The small molecule below binds the protein below.
Small molecule (SMILES): O=S1CCCC1

Binding-site contacts:
Ligand atom C3 contacts residue MET95 of chain 2.A at 3.7 Å (hydrophobic).
Ligand atom O contacts residue VAL47 of chain 2.A at 4.5 Å.
Ligand atom S contacts residue LEU56 of chain 2.A at 4.1 Å.
Ligand atom C2 contacts residue MET95 of chain 2.A at 3.7 Å (hydrophobic).
Ligand atom C2 contacts residue TRP97 of chain 2.A at 4.3 Å (hydrophobic).
Ligand atom O contacts residue GLY48 of chain 2.A at 3.4 Å.
Ligand atom C contacts residue VAL61 of chain 2.A at 4.0 Å (hydrophobic).
Ligand atom C contacts residue PRO58 of chain 2.A at 4.1 Å (hydrophobic).
Ligand atom C contacts residue LYS57 of chain 2.A at 4.3 Å.
Ligand atom O contacts residue THR49 of chain 2.A at 2.8 Å (h-bond).
Ligand atom C1 contacts residue ILE69 of chain 2.A at 4.1 Å (hydrophobic).
Ligand atom S contacts residue THR49 of chain 2.A at 3.3 Å (h-bond).
Ligand atom C3 contacts residue GLY48 of chain 2.A at 4.3 Å.
Ligand atom C2 contacts residue PRO58 of chain 2.A at 4.3 Å (hydrophobic).
Ligand atom C3 contacts residue ILE69 of chain 2.A at 4.4 Å (hydrophobic).
Ligand atom C3 contacts residue THR49 of chain 2.A at 3.3 Å.
Ligand atom C1 contacts residue PRO58 of chain 2.A at 4.1 Å (hydrophobic).
Ligand atom C2 contacts residue ILE69 of chain 2.A at 3.7 Å (hydrophobic).
Ligand atom C1 contacts residue VAL61 of chain 2.A at 4.0 Å (hydrophobic).
Ligand atom C contacts residue LEU56 of chain 2.A at 3.2 Å (hydrophobic).

Sequence of chain 2.A:
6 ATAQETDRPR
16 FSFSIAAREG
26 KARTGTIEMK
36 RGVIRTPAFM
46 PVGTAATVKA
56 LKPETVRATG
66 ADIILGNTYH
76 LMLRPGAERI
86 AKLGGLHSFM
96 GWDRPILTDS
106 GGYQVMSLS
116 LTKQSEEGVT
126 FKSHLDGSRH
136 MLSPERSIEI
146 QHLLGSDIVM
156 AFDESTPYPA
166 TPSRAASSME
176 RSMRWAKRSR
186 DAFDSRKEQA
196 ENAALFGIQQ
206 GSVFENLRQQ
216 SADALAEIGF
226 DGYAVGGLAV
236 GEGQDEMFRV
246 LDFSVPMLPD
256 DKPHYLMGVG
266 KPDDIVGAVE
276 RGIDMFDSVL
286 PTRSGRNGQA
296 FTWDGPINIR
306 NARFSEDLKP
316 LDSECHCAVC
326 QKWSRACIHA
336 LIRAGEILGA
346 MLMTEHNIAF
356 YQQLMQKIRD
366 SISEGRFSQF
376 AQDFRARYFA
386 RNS